Sequence of chain 1.A:
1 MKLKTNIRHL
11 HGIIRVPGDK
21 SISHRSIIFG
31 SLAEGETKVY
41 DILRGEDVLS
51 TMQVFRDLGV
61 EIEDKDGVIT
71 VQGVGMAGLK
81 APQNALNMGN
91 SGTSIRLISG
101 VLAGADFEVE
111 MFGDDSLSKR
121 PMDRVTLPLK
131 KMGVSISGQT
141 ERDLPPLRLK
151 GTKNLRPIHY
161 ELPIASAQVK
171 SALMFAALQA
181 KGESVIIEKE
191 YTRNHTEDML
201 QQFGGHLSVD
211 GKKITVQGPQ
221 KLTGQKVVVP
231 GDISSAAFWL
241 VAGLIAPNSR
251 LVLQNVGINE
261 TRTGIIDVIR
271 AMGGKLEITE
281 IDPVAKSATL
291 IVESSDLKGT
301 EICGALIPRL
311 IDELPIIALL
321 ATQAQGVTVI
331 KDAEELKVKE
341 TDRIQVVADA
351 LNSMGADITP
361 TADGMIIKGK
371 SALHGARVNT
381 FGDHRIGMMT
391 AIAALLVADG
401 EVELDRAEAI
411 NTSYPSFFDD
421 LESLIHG

This protein binds this small molecule.
Small molecule (SMILES): O=C(O)C1=C[C@@H](OP(=O)(O)O)[C@@H](O)[C@H](O[C@@](CF)(OP(=O)(O)O)C(=O)O)C1

Binding-site contacts:
Ligand atom O2' contacts residue HIS384 of chain 1.A at 3.3 Å.
Ligand atom O9 contacts residue ARG385 of chain 1.A at 3.2 Å (salt-bridge).
Ligand atom O4P contacts residue GLY92 of chain 1.A at 3.5 Å.
Ligand atom O9 contacts residue ARG343 of chain 1.A at 2.8 Å (salt-bridge).
Ligand atom O1 contacts residue LYS339 of chain 1.A at 3.3 Å (salt-bridge).
Ligand atom C4 contacts residue ASP312 of chain 1.A at 3.0 Å.
Ligand atom O2P contacts residue LYS339 of chain 1.A at 3.3 Å (salt-bridge).
Ligand atom P1 contacts residue LYS339 of chain 1.A at 3.5 Å.
Ligand atom O5P contacts residue GLU340 of chain 1.A at 2.4 Å (salt-bridge).
Ligand atom O3 contacts residue ASP312 of chain 1.A at 3.0 Å (salt-bridge).
Ligand atom O4 contacts residue THR93 of chain 1.A at 3.3 Å (h-bond).
Ligand atom C2 contacts residue ARG193 of chain 1.A at 3.4 Å.
Ligand atom O1 contacts residue GLN168 of chain 1.A at 3.3 Å (h-bond).
Ligand atom O6P contacts residue GLY92 of chain 1.A at 2.9 Å (h-bond).
Ligand atom O4P contacts residue GLN168 of chain 1.A at 2.9 Å (h-bond).
Ligand atom O3P contacts residue SER166 of chain 1.A at 3.6 Å (h-bond).
Ligand atom C7 contacts residue SER21 of chain 1.A at 3.6 Å.
Ligand atom O4 contacts residue ARG25 of chain 1.A at 3.2 Å (salt-bridge).
Ligand atom O4 contacts residue SER21 of chain 1.A at 2.8 Å (h-bond).
Ligand atom O2' contacts residue LYS20 of chain 1.A at 2.8 Å (salt-bridge).
Ligand atom F contacts residue ARG120 of chain 1.A at 3.3 Å.
Ligand atom O5 contacts residue GLN168 of chain 1.A at 3.2 Å.
Ligand atom O3P contacts residue LYS339 of chain 1.A at 3.3 Å (salt-bridge).
Ligand atom O1P contacts residue ALA167 of chain 1.A at 2.9 Å (h-bond).
Ligand atom O5 contacts residue ARG25 of chain 1.A at 2.8 Å (salt-bridge).
Ligand atom C6 contacts residue THR93 of chain 1.A at 3.5 Å.
Ligand atom O1P contacts residue SER166 of chain 1.A at 2.6 Å (h-bond).
Ligand atom O2' contacts residue ARG385 of chain 1.A at 2.9 Å (salt-bridge).
Ligand atom O2 contacts residue LYS339 of chain 1.A at 2.7 Å (salt-bridge).
Ligand atom C8 contacts residue ARG385 of chain 1.A at 3.4 Å.
Ligand atom O6P contacts residue THR93 of chain 1.A at 2.7 Å (h-bond).
Ligand atom O4P contacts residue ARG120 of chain 1.A at 3.0 Å (salt-bridge).
Ligand atom O5P contacts residue ARG120 of chain 1.A at 3.1 Å (salt-bridge).
Ligand atom C1 contacts residue GLN168 of chain 1.A at 3.6 Å.
Ligand atom C5 contacts residue GLN168 of chain 1.A at 3.5 Å.
Ligand atom F contacts residue GLU340 of chain 1.A at 3.4 Å.
Ligand atom O9 contacts residue ASP312 of chain 1.A at 3.1 Å (salt-bridge).
Ligand atom O2 contacts residue ASP312 of chain 1.A at 2.8 Å (salt-bridge).
Ligand atom O10 contacts residue LYS20 of chain 1.A at 3.2 Å (salt-bridge).
Ligand atom O1P contacts residue GLN168 of chain 1.A at 2.8 Å (h-bond).